This protein binds this small molecule.
Small molecule (SMILES): CC(=O)N[C@@H](CO)C(=O)N[C@@H](CC(N)=O)C(=O)N[C@@H](CCCN=C(N)N)C(=O)N[C@@H](CC1=CN=C2CC=CC=C12)C(=O)N[C@@H](CO)C(=O)N[C@@H](CCCCN)C(=O)N[C@@H](CC(C)C)C(=O)O

Sequence of chain 1.A:
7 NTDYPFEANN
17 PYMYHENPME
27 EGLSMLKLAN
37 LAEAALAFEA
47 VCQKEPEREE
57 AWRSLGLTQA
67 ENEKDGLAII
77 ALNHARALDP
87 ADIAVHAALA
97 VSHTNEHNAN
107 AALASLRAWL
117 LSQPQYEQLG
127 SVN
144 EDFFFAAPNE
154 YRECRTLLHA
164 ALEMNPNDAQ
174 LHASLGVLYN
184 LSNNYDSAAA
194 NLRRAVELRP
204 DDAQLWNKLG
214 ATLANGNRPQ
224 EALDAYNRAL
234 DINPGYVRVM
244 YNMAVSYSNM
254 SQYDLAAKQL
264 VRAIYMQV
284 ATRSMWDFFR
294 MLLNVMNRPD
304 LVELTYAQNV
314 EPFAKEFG

Binding-site contacts:
Ligand atom CD1 contacts residue HIS103 of chain 1.A at 3.6 Å.
Ligand atom NE contacts residue PHE291 of chain 1.A at 3.5 Å.
Ligand atom NH1 contacts residue TYR244 of chain 1.A at 2.5 Å (h-bond).
Ligand atom CB contacts residue VAL97 of chain 1.A at 3.7 Å (hydrophobic).
Ligand atom C contacts residue ASN101 of chain 1.A at 3.6 Å.
Ligand atom O contacts residue LYS211 of chain 1.A at 3.7 Å.
Ligand atom OXT contacts residue VAL97 of chain 1.A at 3.4 Å.
Ligand atom N contacts residue ASN252 of chain 1.A at 3.2 Å (h-bond).
Ligand atom OXT contacts residue ARG241 of chain 1.A at 3.4 Å (salt-bridge).
Ligand atom N contacts residue ASN252 of chain 1.A at 3.5 Å (h-bond).
Ligand atom OAC contacts residue ASN252 of chain 1.A at 3.7 Å.
Ligand atom CB contacts residue ASN101 of chain 1.A at 3.6 Å.
Ligand atom CA contacts residue ASN101 of chain 1.A at 3.5 Å.
Ligand atom CA contacts residue ASN245 of chain 1.A at 3.5 Å.
Ligand atom CA contacts residue ASN101 of chain 1.A at 3.7 Å.
Ligand atom CD2 contacts residue LYS211 of chain 1.A at 3.7 Å.
Ligand atom O contacts residue ASN218 of chain 1.A at 3.5 Å (h-bond).
Ligand atom OG contacts residue ALA217 of chain 1.A at 3.3 Å.
Ligand atom C contacts residue VAL97 of chain 1.A at 3.6 Å (hydrophobic).
Ligand atom NE contacts residue MET294 of chain 1.A at 3.5 Å.
Ligand atom O contacts residue ASN210 of chain 1.A at 3.2 Å (h-bond).
Ligand atom CB contacts residue ASN252 of chain 1.A at 3.0 Å.
Ligand atom CD contacts residue PHE291 of chain 1.A at 3.5 Å (hydrophobic).
Ligand atom CB contacts residue ASN252 of chain 1.A at 3.6 Å.
Ligand atom CB contacts residue ASN218 of chain 1.A at 3.6 Å.
Ligand atom O contacts residue ASN210 of chain 1.A at 2.9 Å (h-bond).
Ligand atom CA contacts residue ASN252 of chain 1.A at 3.5 Å.
Ligand atom O contacts residue VAL248 of chain 1.A at 3.6 Å.
Ligand atom OAC contacts residue SER254 of chain 1.A at 3.7 Å.
Ligand atom O contacts residue ASN252 of chain 1.A at 3.1 Å (h-bond).
Ligand atom CB contacts residue ARG241 of chain 1.A at 3.5 Å.
Ligand atom C contacts residue ASN210 of chain 1.A at 3.4 Å.
Ligand atom O contacts residue ALA214 of chain 1.A at 3.3 Å.
Ligand atom N contacts residue ASN245 of chain 1.A at 3.0 Å (h-bond).
Ligand atom OG contacts residue ASN252 of chain 1.A at 2.9 Å (h-bond).
Ligand atom O contacts residue ASN245 of chain 1.A at 2.8 Å (h-bond).
Ligand atom OXT contacts residue ASN101 of chain 1.A at 3.0 Å (h-bond).
Ligand atom N contacts residue ASN101 of chain 1.A at 2.7 Å (h-bond).
Ligand atom N contacts residue ASN218 of chain 1.A at 3.1 Å (h-bond).
Ligand atom NH2 contacts residue MET294 of chain 1.A at 3.5 Å.